This protein binds this small molecule.
Small molecule (SMILES): CCCCCCc1ccc(Oc2ccccc2C)c(O)c1

Sequence of chain 3.A:
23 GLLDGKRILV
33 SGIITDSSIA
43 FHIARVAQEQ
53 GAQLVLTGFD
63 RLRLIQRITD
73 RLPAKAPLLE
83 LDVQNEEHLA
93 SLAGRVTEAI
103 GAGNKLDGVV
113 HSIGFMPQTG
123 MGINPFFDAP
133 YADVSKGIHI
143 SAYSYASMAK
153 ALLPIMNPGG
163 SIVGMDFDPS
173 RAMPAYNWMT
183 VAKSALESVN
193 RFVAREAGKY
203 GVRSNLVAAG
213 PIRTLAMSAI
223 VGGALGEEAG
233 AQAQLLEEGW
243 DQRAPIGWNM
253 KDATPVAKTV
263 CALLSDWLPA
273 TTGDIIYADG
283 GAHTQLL

Binding-site contacts:
Ligand atom O7 contacts residue NAD1 of chain 3.B at 3.2 Å (h-bond).
Ligand atom C19 contacts residue LEU238 of chain 3.A at 3.6 Å (hydrophobic).
Ligand atom C1 contacts residue TYR178 of chain 3.A at 3.7 Å (hydrophobic).
Ligand atom C17 contacts residue PHE169 of chain 3.A at 3.4 Å (hydrophobic).
Ligand atom O17 contacts residue LYS185 of chain 3.A at 3.9 Å.
Ligand atom C16 contacts residue MET219 of chain 3.A at 4.0 Å (hydrophobic).
Ligand atom C4 contacts residue ALA218 of chain 3.A at 4.1 Å (hydrophobic).
Ligand atom C8 contacts residue ALA218 of chain 3.A at 3.8 Å (hydrophobic).
Ligand atom C14 contacts residue GLY116 of chain 3.A at 3.7 Å.
Ligand atom C14 contacts residue ALA218 of chain 3.A at 3.8 Å (hydrophobic).
Ligand atom C6 contacts residue NAD1 of chain 3.B at 3.5 Å.
Ligand atom C11 contacts residue MET123 of chain 3.A at 4.0 Å (hydrophobic).
Ligand atom C21 contacts residue PRO176 of chain 3.A at 3.4 Å (hydrophobic).
Ligand atom C4 contacts residue MET219 of chain 3.A at 3.6 Å (hydrophobic).
Ligand atom C3 contacts residue MET219 of chain 3.A at 2.9 Å (hydrophobic).
Ligand atom C12 contacts residue PHE117 of chain 3.A at 3.7 Å (hydrophobic).
Ligand atom C1 contacts residue PHE169 of chain 3.A at 4.0 Å (hydrophobic).
Ligand atom C5 contacts residue NAD1 of chain 3.B at 3.6 Å.
Ligand atom C2 contacts residue MET219 of chain 3.A at 3.9 Å (hydrophobic).
Ligand atom C10 contacts residue MET181 of chain 3.A at 4.0 Å (hydrophobic).
Ligand atom C20 contacts residue ALA235 of chain 3.A at 3.6 Å (hydrophobic).
Ligand atom C6 contacts residue TYR178 of chain 3.A at 3.6 Å (hydrophobic).
Ligand atom C1 contacts residue NAD1 of chain 3.B at 3.5 Å.
Ligand atom C3 contacts residue NAD1 of chain 3.B at 3.2 Å.
Ligand atom O17 contacts residue NAD1 of chain 3.B at 2.5 Å (h-bond).
Ligand atom C12 contacts residue GLY116 of chain 3.A at 3.7 Å.
Ligand atom C13 contacts residue ALA218 of chain 3.A at 3.9 Å (hydrophobic).
Ligand atom C21 contacts residue TYR178 of chain 3.A at 3.6 Å (hydrophobic).
Ligand atom C10 contacts residue MET123 of chain 3.A at 3.5 Å (hydrophobic).
Ligand atom C16 contacts residue PHE169 of chain 3.A at 3.8 Å (hydrophobic).
Ligand atom C11 contacts residue MET118 of chain 3.A at 3.9 Å (hydrophobic).
Ligand atom C13 contacts residue NAD1 of chain 3.B at 3.9 Å.
Ligand atom C16 contacts residue NAD1 of chain 3.B at 3.3 Å.
Ligand atom O17 contacts residue TYR178 of chain 3.A at 2.7 Å (h-bond).
Ligand atom C4 contacts residue NAD1 of chain 3.B at 3.7 Å.
Ligand atom O7 contacts residue ALA218 of chain 3.A at 3.7 Å.
Ligand atom C8 contacts residue NAD1 of chain 3.B at 3.8 Å.
Ligand atom C12 contacts residue MET181 of chain 3.A at 3.9 Å (hydrophobic).
Ligand atom C14 contacts residue NAD1 of chain 3.B at 3.6 Å.
Ligand atom C2 contacts residue NAD1 of chain 3.B at 3.2 Å.